Binding-site contacts:
Ligand atom C8 contacts residue THR485 of chain 1.A at 3.9 Å.
Ligand atom C7 contacts residue ASN483 of chain 1.A at 3.4 Å.
Ligand atom O7 contacts residue SER480 of chain 1.A at 4.0 Å.
Ligand atom C1 contacts residue ASN483 of chain 1.A at 1.4 Å.
Ligand atom C4 contacts residue ASN483 of chain 1.A at 4.2 Å.
Ligand atom N2 contacts residue ASN483 of chain 1.A at 2.9 Å (h-bond).
Ligand atom C8 contacts residue ASN483 of chain 1.A at 3.6 Å.
Ligand atom N2 contacts residue GLU479 of chain 1.A at 3.7 Å.
Ligand atom O5 contacts residue ASN483 of chain 1.A at 2.4 Å (h-bond).
Ligand atom C1 contacts residue GLU479 of chain 1.A at 3.9 Å.
Ligand atom C3 contacts residue ASN483 of chain 1.A at 3.8 Å.
Ligand atom O7 contacts residue GLU479 of chain 1.A at 3.7 Å.
Ligand atom C5 contacts residue ASN483 of chain 1.A at 3.6 Å.
Ligand atom O7 contacts residue ASN483 of chain 1.A at 4.3 Å.
Ligand atom C2 contacts residue ASN483 of chain 1.A at 2.5 Å.
Ligand atom O7 contacts residue ALA476 of chain 1.A at 4.0 Å.
Ligand atom C7 contacts residue GLU479 of chain 1.A at 4.1 Å.

The small molecule below binds the protein below.
Small molecule (SMILES): CC(=O)N[C@@H]1[C@@H](O)[C@H](O)[C@@H](CO)O[C@H]1O

Sequence of chain 1.A:
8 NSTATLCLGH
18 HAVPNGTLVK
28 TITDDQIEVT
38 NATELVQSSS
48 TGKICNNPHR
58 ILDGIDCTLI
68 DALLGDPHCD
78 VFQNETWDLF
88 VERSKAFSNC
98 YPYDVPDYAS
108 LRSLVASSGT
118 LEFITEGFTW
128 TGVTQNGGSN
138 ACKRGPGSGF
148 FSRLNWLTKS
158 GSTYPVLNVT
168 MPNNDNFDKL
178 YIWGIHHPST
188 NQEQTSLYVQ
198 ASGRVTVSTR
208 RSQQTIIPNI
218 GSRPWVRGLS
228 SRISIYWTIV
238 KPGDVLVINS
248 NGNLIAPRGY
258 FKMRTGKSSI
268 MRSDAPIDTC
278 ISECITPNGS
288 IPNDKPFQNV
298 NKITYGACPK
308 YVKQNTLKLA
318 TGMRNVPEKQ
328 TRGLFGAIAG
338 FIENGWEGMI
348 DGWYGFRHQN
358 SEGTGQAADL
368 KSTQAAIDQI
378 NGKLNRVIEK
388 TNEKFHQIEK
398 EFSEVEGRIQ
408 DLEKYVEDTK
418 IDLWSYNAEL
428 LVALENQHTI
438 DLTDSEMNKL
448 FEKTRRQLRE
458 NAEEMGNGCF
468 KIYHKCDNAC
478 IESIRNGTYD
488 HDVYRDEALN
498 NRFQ